Binding-site contacts:
Ligand atom O2 contacts residue TYR105 of chain 1.B at 3.3 Å.
Ligand atom C12 contacts residue TRP93 of chain 1.A at 4.0 Å (hydrophobic).
Ligand atom N1 contacts residue TRP109 of chain 1.B at 4.2 Å.
Ligand atom C10 contacts residue TRP93 of chain 1.A at 4.3 Å (hydrophobic).
Ligand atom C7 contacts residue TYR59 of chain 1.B at 3.4 Å (hydrophobic).
Ligand atom C11 contacts residue TRP93 of chain 1.A at 3.5 Å (hydrophobic).
Ligand atom C9 contacts residue GLU50 of chain 1.B at 3.1 Å.
Ligand atom O4 contacts residue TYR52 of chain 1.B at 2.7 Å (h-bond).
Ligand atom C3 contacts residue TYR33 of chain 1.B at 3.7 Å (hydrophobic).
Ligand atom C16 contacts residue TRP93 of chain 1.A at 4.0 Å (hydrophobic).
Ligand atom C1 contacts residue TRP109 of chain 1.B at 3.5 Å (hydrophobic).
Ligand atom C1 contacts residue ASN35 of chain 1.B at 3.6 Å.
Ligand atom C17 contacts residue TRP109 of chain 1.B at 3.5 Å (hydrophobic).
Ligand atom C6 contacts residue TYR52 of chain 1.B at 3.9 Å (hydrophobic).
Ligand atom C16 contacts residue TYR34 of chain 1.A at 3.8 Å (hydrophobic).
Ligand atom C4 contacts residue TYR52 of chain 1.B at 3.9 Å (hydrophobic).
Ligand atom C8 contacts residue TYR59 of chain 1.B at 3.6 Å (hydrophobic).
Ligand atom C2 contacts residue TRP109 of chain 1.B at 3.2 Å (hydrophobic).
Ligand atom N1 contacts residue GLU50 of chain 1.B at 2.8 Å (salt-bridge).
Ligand atom O3 contacts residue TYR105 of chain 1.B at 3.8 Å.
Ligand atom O4 contacts residue GLU50 of chain 1.B at 2.5 Å (salt-bridge).
Ligand atom C10 contacts residue GLU50 of chain 1.B at 3.2 Å.
Ligand atom C18 contacts residue TYR34 of chain 1.A at 3.2 Å (hydrophobic).
Ligand atom C2 contacts residue GLU50 of chain 1.B at 4.0 Å.
Ligand atom C7 contacts residue TYR52 of chain 1.B at 3.7 Å (hydrophobic).
Ligand atom C9 contacts residue TYR52 of chain 1.B at 3.8 Å (hydrophobic).
Ligand atom C1 contacts residue GLU50 of chain 1.B at 3.0 Å.
Ligand atom O4 contacts residue TYR33 of chain 1.B at 4.0 Å.
Ligand atom C16 contacts residue TRP109 of chain 1.B at 4.0 Å (hydrophobic).
Ligand atom C7 contacts residue GLU50 of chain 1.B at 4.2 Å.
Ligand atom C17 contacts residue TRP93 of chain 1.A at 3.6 Å (hydrophobic).
Ligand atom C8 contacts residue GLU50 of chain 1.B at 3.4 Å.
Ligand atom C3 contacts residue TRP109 of chain 1.B at 4.0 Å (hydrophobic).
Ligand atom C5 contacts residue TYR52 of chain 1.B at 3.7 Å (hydrophobic).
Ligand atom C12 contacts residue TRP109 of chain 1.B at 3.8 Å (hydrophobic).
Ligand atom C2 contacts residue TYR33 of chain 1.B at 3.9 Å (hydrophobic).
Ligand atom C18 contacts residue TYR105 of chain 1.B at 3.4 Å (hydrophobic).
Ligand atom C8 contacts residue TRP93 of chain 1.A at 4.2 Å (hydrophobic).
Ligand atom C11 contacts residue TRP109 of chain 1.B at 4.2 Å (hydrophobic).
Ligand atom C3 contacts residue TYR52 of chain 1.B at 4.0 Å (hydrophobic).

Sequence of chain 1.A:
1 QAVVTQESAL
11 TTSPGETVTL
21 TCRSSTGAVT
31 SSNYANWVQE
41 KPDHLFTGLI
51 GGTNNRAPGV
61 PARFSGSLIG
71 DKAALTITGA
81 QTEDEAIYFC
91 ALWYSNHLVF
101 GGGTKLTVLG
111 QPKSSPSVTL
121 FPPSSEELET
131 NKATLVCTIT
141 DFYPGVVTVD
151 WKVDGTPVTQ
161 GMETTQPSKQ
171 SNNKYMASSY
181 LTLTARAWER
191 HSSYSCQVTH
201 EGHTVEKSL

Sequence of chain 1.B:
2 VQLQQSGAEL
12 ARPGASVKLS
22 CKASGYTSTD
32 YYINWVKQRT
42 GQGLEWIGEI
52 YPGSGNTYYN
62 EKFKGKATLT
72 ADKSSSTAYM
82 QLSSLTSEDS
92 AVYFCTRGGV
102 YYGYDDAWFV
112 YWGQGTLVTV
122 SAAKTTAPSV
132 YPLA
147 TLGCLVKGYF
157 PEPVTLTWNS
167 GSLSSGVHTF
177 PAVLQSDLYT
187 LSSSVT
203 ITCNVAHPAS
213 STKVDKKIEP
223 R

The small molecule below binds the protein below.
Small molecule (SMILES): COc1ccc2c3c1O[C@H]1C(=O)CC[C@@]4(O)[C@@H](C2)N(C)CC[C@]314